Binding-site contacts:
Ligand atom O6 contacts residue ASN117 of chain 1.A at 4.5 Å.
Ligand atom N2 contacts residue ASN117 of chain 1.A at 2.9 Å (h-bond).
Ligand atom C8 contacts residue ARG90 of chain 1.D at 3.6 Å.
Ligand atom C8 contacts residue TYR134 of chain 1.A at 4.2 Å (hydrophobic).
Ligand atom C8 contacts residue ILE290 of chain 1.A at 3.7 Å (hydrophobic).
Ligand atom C4 contacts residue ASN117 of chain 1.A at 4.2 Å.
Ligand atom O7 contacts residue TYR134 of chain 1.A at 3.6 Å.
Ligand atom O7 contacts residue VAL103 of chain 1.A at 4.2 Å.
Ligand atom C1 contacts residue ASN117 of chain 1.A at 1.4 Å.
Ligand atom C8 contacts residue LEU136 of chain 1.A at 4.4 Å (hydrophobic).
Ligand atom C7 contacts residue TYR134 of chain 1.A at 4.0 Å (hydrophobic).
Ligand atom O5 contacts residue ASN117 of chain 1.A at 2.3 Å (h-bond).
Ligand atom C2 contacts residue ASN117 of chain 1.A at 2.5 Å.
Ligand atom O7 contacts residue ASN117 of chain 1.A at 3.7 Å.
Ligand atom O7 contacts residue ARG90 of chain 1.D at 4.4 Å.
Ligand atom C7 contacts residue ARG90 of chain 1.D at 4.3 Å.
Ligand atom C8 contacts residue VAL103 of chain 1.A at 3.9 Å (hydrophobic).
Ligand atom C7 contacts residue VAL103 of chain 1.A at 4.4 Å (hydrophobic).
Ligand atom C3 contacts residue ASN117 of chain 1.A at 3.8 Å.
Ligand atom C7 contacts residue ASN117 of chain 1.A at 3.5 Å.
Ligand atom C5 contacts residue ASN117 of chain 1.A at 3.6 Å.

A small-molecule ligand and the protein it binds are described below.
Small molecule (SMILES): CC(=O)N[C@H]1[C@H](O[C@H]2[C@H](O)[C@@H](NC(C)=O)CO[C@@H]2CO)O[C@H](CO)[C@@H](O)[C@@H]1O

Sequence of chain 1.D:
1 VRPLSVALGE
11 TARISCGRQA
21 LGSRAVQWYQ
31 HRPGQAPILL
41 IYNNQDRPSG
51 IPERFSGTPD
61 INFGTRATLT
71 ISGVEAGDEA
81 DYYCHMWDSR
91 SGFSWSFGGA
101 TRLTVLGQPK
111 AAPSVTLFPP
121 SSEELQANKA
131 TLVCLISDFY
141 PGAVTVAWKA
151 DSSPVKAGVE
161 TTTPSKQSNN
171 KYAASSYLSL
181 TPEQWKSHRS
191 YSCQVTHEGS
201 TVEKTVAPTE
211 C

Sequence of chain 1.A:
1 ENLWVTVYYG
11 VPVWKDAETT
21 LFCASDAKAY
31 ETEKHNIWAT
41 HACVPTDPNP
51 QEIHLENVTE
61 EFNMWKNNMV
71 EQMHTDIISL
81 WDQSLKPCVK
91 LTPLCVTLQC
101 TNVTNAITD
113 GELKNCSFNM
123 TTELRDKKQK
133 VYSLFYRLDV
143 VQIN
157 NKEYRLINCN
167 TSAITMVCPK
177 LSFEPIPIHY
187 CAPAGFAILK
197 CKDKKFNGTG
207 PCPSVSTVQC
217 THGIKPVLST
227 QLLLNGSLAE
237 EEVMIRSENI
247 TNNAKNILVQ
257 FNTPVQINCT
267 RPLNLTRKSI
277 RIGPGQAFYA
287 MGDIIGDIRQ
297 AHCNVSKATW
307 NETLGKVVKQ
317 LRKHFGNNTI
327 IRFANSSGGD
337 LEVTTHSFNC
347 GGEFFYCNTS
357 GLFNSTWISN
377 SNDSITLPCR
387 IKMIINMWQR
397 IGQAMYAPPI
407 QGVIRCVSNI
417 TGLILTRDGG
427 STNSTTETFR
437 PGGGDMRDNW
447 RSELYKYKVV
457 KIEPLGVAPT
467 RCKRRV